The protein below binds the small molecule below.
Small molecule (SMILES): CC(=O)N[C@@H]1[C@@H](O)[C@H](O)[C@@H](CO)O[C@H]1O

Sequence of chain 1.A:
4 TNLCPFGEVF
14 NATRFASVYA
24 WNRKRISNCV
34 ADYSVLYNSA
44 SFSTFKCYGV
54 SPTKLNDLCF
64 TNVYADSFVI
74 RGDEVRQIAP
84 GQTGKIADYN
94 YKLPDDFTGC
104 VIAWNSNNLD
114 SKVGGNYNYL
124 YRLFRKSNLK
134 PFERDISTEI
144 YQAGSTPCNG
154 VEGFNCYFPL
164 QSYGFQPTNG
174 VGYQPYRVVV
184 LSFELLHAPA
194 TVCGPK

Binding-site contacts:
Ligand atom C5 contacts residue ASN14 of chain 1.A at 3.5 Å.
Ligand atom C8 contacts residue VAL38 of chain 1.A at 4.1 Å (hydrophobic).
Ligand atom O3 contacts residue VAL38 of chain 1.A at 3.0 Å.
Ligand atom O7 contacts residue PHE9 of chain 1.A at 4.0 Å.
Ligand atom C7 contacts residue ASN14 of chain 1.A at 4.0 Å.
Ligand atom C1 contacts residue ASN14 of chain 1.A at 1.4 Å.
Ligand atom C3 contacts residue VAL38 of chain 1.A at 3.5 Å (hydrophobic).
Ligand atom C7 contacts residue PHE9 of chain 1.A at 4.4 Å (hydrophobic).
Ligand atom N2 contacts residue VAL38 of chain 1.A at 3.9 Å.
Ligand atom O7 contacts residue ASN14 of chain 1.A at 4.3 Å.
Ligand atom C8 contacts residue GLY10 of chain 1.A at 4.4 Å.
Ligand atom C8 contacts residue PHE13 of chain 1.A at 3.5 Å (hydrophobic).
Ligand atom C7 contacts residue GLY10 of chain 1.A at 3.8 Å.
Ligand atom C8 contacts residue LEU39 of chain 1.A at 3.8 Å (hydrophobic).
Ligand atom O5 contacts residue ASN14 of chain 1.A at 2.4 Å (h-bond).
Ligand atom C6 contacts residue ASN14 of chain 1.A at 3.9 Å.
Ligand atom C7 contacts residue PHE13 of chain 1.A at 4.2 Å (hydrophobic).
Ligand atom C3 contacts residue ASN14 of chain 1.A at 3.7 Å.
Ligand atom C4 contacts residue ASN14 of chain 1.A at 4.1 Å.
Ligand atom O7 contacts residue GLY10 of chain 1.A at 3.1 Å.
Ligand atom C2 contacts residue ASN14 of chain 1.A at 2.4 Å.
Ligand atom C2 contacts residue VAL38 of chain 1.A at 4.3 Å (hydrophobic).
Ligand atom N2 contacts residue PHE13 of chain 1.A at 4.3 Å.
Ligand atom O4 contacts residue VAL38 of chain 1.A at 4.5 Å.
Ligand atom C7 contacts residue VAL38 of chain 1.A at 3.8 Å (hydrophobic).
Ligand atom O7 contacts residue VAL38 of chain 1.A at 4.0 Å.
Ligand atom N2 contacts residue ASN14 of chain 1.A at 3.1 Å (h-bond).
Ligand atom C8 contacts residue PHE9 of chain 1.A at 4.3 Å (hydrophobic).